A small-molecule ligand and the protein it binds are described below.
Small molecule (SMILES): Nc1ncnc2c1ncn2[C@@H]1O[C@H](COP(=O)(O)OP(=O)(O)OC[C@H]2O[C@H](O)[C@H](O)[C@@H]2O)[C@@H](O)[C@H]1O

Binding-site contacts:
Ligand atom C1D contacts residue GLU83 of chain 1.C at 3.2 Å.
Ligand atom O2D contacts residue PHE307 of chain 1.C at 3.9 Å.
Ligand atom O1D contacts residue GLY310 of chain 1.C at 3.6 Å.
Ligand atom C4 contacts residue GLY35 of chain 1.C at 3.8 Å.
Ligand atom C4' contacts residue GLY306 of chain 1.C at 3.9 Å.
Ligand atom C3D contacts residue HIS227 of chain 1.C at 3.5 Å.
Ligand atom C2 contacts residue GLY35 of chain 1.C at 3.7 Å.
Ligand atom C6 contacts residue TYR376 of chain 1.C at 3.8 Å (hydrophobic).
Ligand atom O2B contacts residue GLY306 of chain 1.C at 3.8 Å.
Ligand atom C2 contacts residue TYR376 of chain 1.C at 3.8 Å (hydrophobic).
Ligand atom C5 contacts residue GLY35 of chain 1.C at 3.5 Å.
Ligand atom O1A contacts residue THR44 of chain 1.C at 3.8 Å.
Ligand atom O4D contacts residue GLU83 of chain 1.C at 3.6 Å.
Ligand atom C2D contacts residue ASP311 of chain 1.C at 3.6 Å.
Ligand atom O2D contacts residue ASP311 of chain 1.C at 3.0 Å (salt-bridge).
Ligand atom C6 contacts residue GLY35 of chain 1.C at 3.2 Å.
Ligand atom C2 contacts residue PHE377 of chain 1.C at 3.7 Å (hydrophobic).
Ligand atom C5' contacts residue THR44 of chain 1.C at 3.9 Å.
Ligand atom O4' contacts residue GLY306 of chain 1.C at 3.7 Å.
Ligand atom O2A contacts residue THR44 of chain 1.C at 3.7 Å.
Ligand atom O3A contacts residue GLY308 of chain 1.C at 3.7 Å.
Ligand atom C2D contacts residue GLU83 of chain 1.C at 3.4 Å.
Ligand atom C3D contacts residue GLU83 of chain 1.C at 3.8 Å.
Ligand atom O1B contacts residue GLY308 of chain 1.C at 3.3 Å (h-bond).
Ligand atom O4' contacts residue GLY35 of chain 1.C at 3.7 Å.
Ligand atom N6 contacts residue VAL38 of chain 1.C at 3.3 Å.
Ligand atom O2A contacts residue ALA34 of chain 1.C at 3.4 Å.
Ligand atom O2B contacts residue ALA34 of chain 1.C at 2.9 Å (h-bond).
Ligand atom O5' contacts residue GLY308 of chain 1.C at 3.9 Å.
Ligand atom O1A contacts residue MET45 of chain 1.C at 3.6 Å.
Ligand atom O1D contacts residue ASP311 of chain 1.C at 3.6 Å.
Ligand atom N1 contacts residue GLY35 of chain 1.C at 3.4 Å (h-bond).
Ligand atom O3D contacts residue THR167 of chain 1.C at 3.3 Å.
Ligand atom O3D contacts residue HIS227 of chain 1.C at 3.1 Å (h-bond).
Ligand atom C2D contacts residue HIS227 of chain 1.C at 3.8 Å.
Ligand atom N6 contacts residue GLY35 of chain 1.C at 3.7 Å.
Ligand atom O1B contacts residue PHE307 of chain 1.C at 3.1 Å.
Ligand atom N1 contacts residue PHE377 of chain 1.C at 3.4 Å (h-bond).
Ligand atom N1 contacts residue TYR376 of chain 1.C at 3.6 Å.
Ligand atom O3' contacts residue TYR333 of chain 1.C at 3.9 Å.

Sequence of chain 1.C:
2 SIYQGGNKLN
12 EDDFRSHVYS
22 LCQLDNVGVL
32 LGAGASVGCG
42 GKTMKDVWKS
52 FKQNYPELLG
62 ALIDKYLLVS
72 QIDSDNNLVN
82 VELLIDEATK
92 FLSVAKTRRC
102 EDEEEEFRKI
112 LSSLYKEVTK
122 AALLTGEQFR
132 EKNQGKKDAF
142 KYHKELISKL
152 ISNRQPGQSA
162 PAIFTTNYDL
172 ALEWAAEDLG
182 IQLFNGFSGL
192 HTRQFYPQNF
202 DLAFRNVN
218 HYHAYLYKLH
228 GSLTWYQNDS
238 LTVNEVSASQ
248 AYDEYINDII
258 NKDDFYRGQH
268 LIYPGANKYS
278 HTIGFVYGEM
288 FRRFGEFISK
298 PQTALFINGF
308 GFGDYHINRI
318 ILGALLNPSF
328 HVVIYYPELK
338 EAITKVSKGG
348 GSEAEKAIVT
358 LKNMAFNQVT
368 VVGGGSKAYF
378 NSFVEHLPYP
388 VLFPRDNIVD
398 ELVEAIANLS